A protein and the small-molecule ligand that binds it are described below.
Small molecule (SMILES): O=C(NC[C@H]1O[C@@H](n2ccc(=O)[nH]c2=O)[C@H](O)[C@@H]1O)[C@@H](CO)n1cc(-c2ccccc2)nn1

Binding-site contacts:
Ligand atom CAM contacts residue ARG188 of chain 1.A at 3.8 Å.
Ligand atom OAO contacts residue VAL212 of chain 1.A at 3.1 Å (h-bond).
Ligand atom CAP contacts residue ASP211 of chain 1.A at 3.5 Å.
Ligand atom OAN contacts residue VAL212 of chain 1.A at 3.6 Å (h-bond).
Ligand atom CAJ contacts residue TYR126 of chain 1.A at 3.7 Å (hydrophobic).
Ligand atom CAM contacts residue ASP211 of chain 1.A at 3.7 Å.
Ligand atom CAY contacts residue HIS301 of chain 1.A at 4.0 Å.
Ligand atom CBA contacts residue HIS301 of chain 1.A at 4.0 Å.
Ligand atom CBG contacts residue HIS301 of chain 1.A at 3.5 Å.
Ligand atom OAG contacts residue TYR126 of chain 1.A at 3.6 Å.
Ligand atom CBE contacts residue HIS301 of chain 1.A at 3.8 Å.
Ligand atom NAZ contacts residue HIS301 of chain 1.A at 3.9 Å.
Ligand atom CBF contacts residue SER185 of chain 1.A at 3.6 Å.
Ligand atom OG contacts residue HIS301 of chain 1.A at 3.4 Å (h-bond).
Ligand atom NAQ contacts residue ASP211 of chain 1.A at 3.8 Å.
Ligand atom OAL contacts residue ARG188 of chain 1.A at 3.8 Å.
Ligand atom CBD contacts residue VAL184 of chain 1.A at 3.9 Å (hydrophobic).
Ligand atom CAB contacts residue TYR126 of chain 1.A at 3.6 Å (hydrophobic).
Ligand atom OAG contacts residue ILE123 of chain 1.A at 2.9 Å (h-bond).
Ligand atom OAH contacts residue TYR126 of chain 1.A at 3.4 Å.
Ligand atom CBC contacts residue TRP181 of chain 1.A at 3.7 Å (hydrophobic).
Ligand atom OAO contacts residue ASP211 of chain 1.A at 3.2 Å.
Ligand atom NAQ contacts residue ARG188 of chain 1.A at 3.9 Å.
Ligand atom CAE contacts residue TYR126 of chain 1.A at 3.5 Å (hydrophobic).
Ligand atom NAA contacts residue TYR126 of chain 1.A at 3.2 Å.
Ligand atom CAK contacts residue VAL212 of chain 1.A at 3.8 Å (hydrophobic).
Ligand atom OAN contacts residue PHE121 of chain 1.A at 2.7 Å (h-bond).
Ligand atom CAJ contacts residue ASP213 of chain 1.A at 3.8 Å.
Ligand atom OAH contacts residue ILE123 of chain 1.A at 3.7 Å.
Ligand atom CAK contacts residue TYR126 of chain 1.A at 3.8 Å (hydrophobic).
Ligand atom OAG contacts residue ALA122 of chain 1.A at 3.7 Å.
Ligand atom CAC contacts residue ILE123 of chain 1.A at 3.7 Å (hydrophobic).
Ligand atom NAA contacts residue ILE123 of chain 1.A at 2.8 Å (h-bond).
Ligand atom CAC contacts residue TYR126 of chain 1.A at 3.2 Å (hydrophobic).
Ligand atom CAK contacts residue PHE121 of chain 1.A at 3.4 Å (hydrophobic).
Ligand atom CAB contacts residue ILE123 of chain 1.A at 3.7 Å (hydrophobic).
Ligand atom OAG contacts residue PHE121 of chain 1.A at 3.4 Å (h-bond).
Ligand atom OAO contacts residue ASP213 of chain 1.A at 2.8 Å (salt-bridge).
Ligand atom CBD contacts residue TRP181 of chain 1.A at 3.6 Å (hydrophobic).
Ligand atom CBD contacts residue SER185 of chain 1.A at 3.6 Å.

Sequence of chain 1.A:
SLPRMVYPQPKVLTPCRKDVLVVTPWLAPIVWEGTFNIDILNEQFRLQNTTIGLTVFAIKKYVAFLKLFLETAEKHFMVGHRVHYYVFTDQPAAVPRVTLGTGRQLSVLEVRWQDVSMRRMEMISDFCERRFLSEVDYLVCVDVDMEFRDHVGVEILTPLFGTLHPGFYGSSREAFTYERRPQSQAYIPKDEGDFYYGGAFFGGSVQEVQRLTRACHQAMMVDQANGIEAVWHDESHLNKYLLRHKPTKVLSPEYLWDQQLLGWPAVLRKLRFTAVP